A small-molecule ligand and the protein it binds are described below.
Small molecule (SMILES): CC(=O)N[C@@H]1[C@@H](O)[C@H](O)[C@@H](CO)O[C@H]1O

Sequence of chain 1.A:
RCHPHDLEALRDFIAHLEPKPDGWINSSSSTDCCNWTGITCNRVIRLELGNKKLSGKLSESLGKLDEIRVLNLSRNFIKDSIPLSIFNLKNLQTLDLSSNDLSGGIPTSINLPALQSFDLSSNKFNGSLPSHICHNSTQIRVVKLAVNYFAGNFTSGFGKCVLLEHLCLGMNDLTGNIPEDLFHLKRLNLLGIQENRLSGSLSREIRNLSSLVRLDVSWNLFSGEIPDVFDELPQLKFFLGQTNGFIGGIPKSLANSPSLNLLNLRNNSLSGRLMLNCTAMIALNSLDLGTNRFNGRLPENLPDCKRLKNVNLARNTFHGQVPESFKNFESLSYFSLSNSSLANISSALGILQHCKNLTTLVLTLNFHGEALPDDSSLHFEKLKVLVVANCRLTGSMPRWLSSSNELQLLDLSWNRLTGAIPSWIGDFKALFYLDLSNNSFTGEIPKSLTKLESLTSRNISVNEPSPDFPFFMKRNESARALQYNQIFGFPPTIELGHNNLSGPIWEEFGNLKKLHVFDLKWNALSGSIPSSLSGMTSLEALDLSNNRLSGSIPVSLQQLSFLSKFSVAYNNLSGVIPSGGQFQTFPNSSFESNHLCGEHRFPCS

Binding-site contacts:
Ligand atom C5 contacts residue ASN288 of chain 1.A at 3.7 Å.
Ligand atom N2 contacts residue ASN288 of chain 1.A at 3.0 Å (h-bond).
Ligand atom C7 contacts residue LYS263 of chain 1.A at 4.2 Å.
Ligand atom O6 contacts residue ASN288 of chain 1.A at 4.5 Å.
Ligand atom O5 contacts residue ASN288 of chain 1.A at 2.4 Å (h-bond).
Ligand atom C1 contacts residue ASN267 of chain 1.A at 3.7 Å.
Ligand atom O5 contacts residue ALA291 of chain 1.A at 3.9 Å.
Ligand atom C4 contacts residue ASN288 of chain 1.A at 4.2 Å.
Ligand atom C6 contacts residue ALA291 of chain 1.A at 4.5 Å (hydrophobic).
Ligand atom O5 contacts residue THR290 of chain 1.A at 4.0 Å.
Ligand atom O7 contacts residue ASN288 of chain 1.A at 2.9 Å (h-bond).
Ligand atom C6 contacts residue THR290 of chain 1.A at 4.0 Å.
Ligand atom C1 contacts residue ASN288 of chain 1.A at 1.4 Å.
Ligand atom O7 contacts residue ASN267 of chain 1.A at 3.6 Å (h-bond).
Ligand atom C7 contacts residue ASN288 of chain 1.A at 3.2 Å.
Ligand atom C5 contacts residue THR290 of chain 1.A at 4.0 Å.
Ligand atom C2 contacts residue ASN288 of chain 1.A at 2.5 Å.
Ligand atom O6 contacts residue ALA291 of chain 1.A at 3.7 Å.
Ligand atom O7 contacts residue LYS263 of chain 1.A at 3.4 Å (salt-bridge).
Ligand atom C3 contacts residue ASN288 of chain 1.A at 3.9 Å.
Ligand atom C2 contacts residue ASN267 of chain 1.A at 4.3 Å.
Ligand atom O5 contacts residue ASN267 of chain 1.A at 3.9 Å.